Binding-site contacts:
Ligand atom C1 contacts residue VAL317 of chain 1.B at 3.4 Å (hydrophobic).
Ligand atom C12 contacts residue TRP355 of chain 1.B at 3.7 Å (hydrophobic).
Ligand atom C17 contacts residue VAL317 of chain 1.B at 3.5 Å (hydrophobic).
Ligand atom C10 contacts residue VAL491 of chain 1.B at 4.0 Å (hydrophobic).
Ligand atom CL contacts residue VAL84 of chain 1.B at 4.0 Å.
Ligand atom C6 contacts residue VAL317 of chain 1.B at 3.8 Å (hydrophobic).
Ligand atom N7 contacts residue ALA495 of chain 1.B at 3.8 Å.
Ligand atom O15 contacts residue SER498 of chain 1.B at 2.7 Å (h-bond).
Ligand atom C13 contacts residue LEU320 of chain 1.B at 3.8 Å (hydrophobic).
Ligand atom C9 contacts residue ALA495 of chain 1.B at 3.5 Å (hydrophobic).
Ligand atom C4 contacts residue SER321 of chain 1.B at 3.9 Å.
Ligand atom C14 contacts residue SER498 of chain 1.B at 3.2 Å.
Ligand atom C17 contacts residue ALA495 of chain 1.B at 3.8 Å (hydrophobic).
Ligand atom C2 contacts residue ALA495 of chain 1.B at 3.9 Å (hydrophobic).
Ligand atom C12 contacts residue TYR353 of chain 1.B at 3.7 Å (hydrophobic).
Ligand atom C6 contacts residue ALA495 of chain 1.B at 3.7 Å (hydrophobic).
Ligand atom O16 contacts residue SER498 of chain 1.B at 3.5 Å (h-bond).
Ligand atom C10 contacts residue MET490 of chain 1.B at 3.3 Å (hydrophobic).
Ligand atom C11 contacts residue GLY494 of chain 1.B at 3.8 Å.
Ligand atom C11 contacts residue MET490 of chain 1.B at 4.0 Å (hydrophobic).
Ligand atom C3 contacts residue SER321 of chain 1.B at 3.9 Å.
Ligand atom C1 contacts residue ALA495 of chain 1.B at 3.5 Å (hydrophobic).
Ligand atom C9 contacts residue GLY494 of chain 1.B at 3.8 Å.
Ligand atom C14 contacts residue LEU320 of chain 1.B at 4.0 Å (hydrophobic).
Ligand atom C10 contacts residue GLY494 of chain 1.B at 3.6 Å.
Ligand atom C10 contacts residue ALA495 of chain 1.B at 3.9 Å (hydrophobic).
Ligand atom C17 contacts residue LEU499 of chain 1.B at 3.7 Å (hydrophobic).
Ligand atom C3 contacts residue TYR323 of chain 1.B at 3.6 Å (hydrophobic).
Ligand atom C4 contacts residue VAL491 of chain 1.B at 3.6 Å (hydrophobic).
Ligand atom O16 contacts residue TYR353 of chain 1.B at 2.5 Å (h-bond).
Ligand atom C11 contacts residue TRP355 of chain 1.B at 3.5 Å (hydrophobic).
Ligand atom C9 contacts residue VAL491 of chain 1.B at 4.0 Å (hydrophobic).
Ligand atom O15 contacts residue VAL317 of chain 1.B at 3.3 Å.
Ligand atom C11 contacts residue LEU352 of chain 1.B at 3.9 Å (hydrophobic).
Ligand atom O16 contacts residue TYR316 of chain 1.B at 3.9 Å.
Ligand atom C8 contacts residue LEU320 of chain 1.B at 4.0 Å (hydrophobic).
Ligand atom C2 contacts residue VAL317 of chain 1.B at 3.7 Å (hydrophobic).
Ligand atom C14 contacts residue TYR353 of chain 1.B at 3.6 Å (hydrophobic).
Ligand atom C5 contacts residue VAL491 of chain 1.B at 4.0 Å (hydrophobic).
Ligand atom C8 contacts residue ALA495 of chain 1.B at 3.9 Å (hydrophobic).

Sequence of chain 1.B:
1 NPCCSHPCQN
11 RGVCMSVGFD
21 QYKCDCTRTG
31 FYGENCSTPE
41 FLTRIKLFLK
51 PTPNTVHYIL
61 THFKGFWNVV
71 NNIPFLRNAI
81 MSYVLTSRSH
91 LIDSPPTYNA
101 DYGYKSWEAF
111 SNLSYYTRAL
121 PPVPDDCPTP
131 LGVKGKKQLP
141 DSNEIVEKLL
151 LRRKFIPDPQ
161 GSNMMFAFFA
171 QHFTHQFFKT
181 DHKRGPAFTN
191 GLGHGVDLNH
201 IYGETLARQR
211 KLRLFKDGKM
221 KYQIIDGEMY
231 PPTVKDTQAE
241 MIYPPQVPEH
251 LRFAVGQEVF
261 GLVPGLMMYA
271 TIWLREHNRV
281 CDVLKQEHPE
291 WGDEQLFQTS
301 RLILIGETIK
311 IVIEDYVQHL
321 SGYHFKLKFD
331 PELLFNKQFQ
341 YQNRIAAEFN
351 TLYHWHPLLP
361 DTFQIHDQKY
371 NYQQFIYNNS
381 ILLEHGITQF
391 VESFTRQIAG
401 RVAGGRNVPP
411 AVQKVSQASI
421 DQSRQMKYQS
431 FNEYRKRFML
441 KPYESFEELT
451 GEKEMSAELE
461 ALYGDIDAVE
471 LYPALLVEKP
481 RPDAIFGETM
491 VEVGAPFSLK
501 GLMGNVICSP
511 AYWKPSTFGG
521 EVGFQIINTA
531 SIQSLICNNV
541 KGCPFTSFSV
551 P

The small molecule below binds the protein below.
Small molecule (SMILES): Cc1c(Cl)cccc1Nc1ccccc1C(=O)O